Sequence of chain 1.B:
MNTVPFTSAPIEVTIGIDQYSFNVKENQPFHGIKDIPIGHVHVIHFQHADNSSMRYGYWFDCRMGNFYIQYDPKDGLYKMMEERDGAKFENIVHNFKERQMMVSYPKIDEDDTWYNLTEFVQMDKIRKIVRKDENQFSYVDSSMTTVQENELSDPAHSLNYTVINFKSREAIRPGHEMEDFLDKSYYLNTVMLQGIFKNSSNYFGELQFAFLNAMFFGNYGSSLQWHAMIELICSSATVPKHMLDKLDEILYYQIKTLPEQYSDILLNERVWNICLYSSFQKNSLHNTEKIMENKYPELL

A small-molecule ligand and the protein it binds are described below.
Small molecule (SMILES): CNC(=O)CN(c1cccc(Cl)c1)S(C)(=O)=O

Binding-site contacts:
Ligand atom CL contacts residue GLY226 of chain 1.B at 3.5 Å.
Ligand atom C5 contacts residue ILE273 of chain 1.B at 3.6 Å (hydrophobic).
Ligand atom C2 contacts residue GLY226 of chain 1.B at 4.1 Å.
Ligand atom C3 contacts residue TYR228 of chain 1.B at 4.0 Å (hydrophobic).
Ligand atom O contacts residue TYR228 of chain 1.B at 3.5 Å.
Ligand atom CL contacts residue LEU274 of chain 1.B at 4.1 Å.
Ligand atom C8 contacts residue GLY226 of chain 1.B at 3.5 Å.
Ligand atom C8 contacts residue TYR228 of chain 1.B at 4.2 Å (hydrophobic).
Ligand atom CL contacts residue TYR228 of chain 1.B at 3.9 Å.
Ligand atom C5 contacts residue TYR228 of chain 1.B at 3.7 Å (hydrophobic).
Ligand atom C contacts residue TYR228 of chain 1.B at 3.5 Å (hydrophobic).
Ligand atom CL contacts residue ALA222 of chain 1.B at 3.7 Å.
Ligand atom C3 contacts residue GLY226 of chain 1.B at 4.4 Å.
Ligand atom C7 contacts residue SER231 of chain 1.B at 4.4 Å.
Ligand atom N1 contacts residue GLY226 of chain 1.B at 4.3 Å.
Ligand atom O1 contacts residue ILE273 of chain 1.B at 4.4 Å.
Ligand atom C1 contacts residue TYR228 of chain 1.B at 3.9 Å (hydrophobic).
Ligand atom CL contacts residue SER231 of chain 1.B at 3.9 Å.
Ligand atom N contacts residue TYR228 of chain 1.B at 3.7 Å.
Ligand atom C7 contacts residue TYR228 of chain 1.B at 4.0 Å (hydrophobic).
Ligand atom C6 contacts residue SER231 of chain 1.B at 4.1 Å.
Ligand atom C6 contacts residue ILE273 of chain 1.B at 3.6 Å (hydrophobic).
Ligand atom C7 contacts residue GLY226 of chain 1.B at 4.2 Å.
Ligand atom C9 contacts residue GLY226 of chain 1.B at 4.1 Å.
Ligand atom C6 contacts residue TYR228 of chain 1.B at 3.9 Å (hydrophobic).
Ligand atom C4 contacts residue TYR228 of chain 1.B at 3.7 Å (hydrophobic).
Ligand atom CL contacts residue ASN227 of chain 1.B at 3.5 Å.